This small molecule binds to this protein.
Small molecule (SMILES): Cc1c(C(=O)NN2CCCCC2)nn(-c2ccc(Cl)cc2Cl)c1-c1ccc(Cl)cc1

Binding-site contacts:
Ligand atom C17 contacts residue VAL651 of chain 1.A at 3.3 Å (hydrophobic).
Ligand atom CL1 contacts residue LEU721 of chain 1.A at 3.6 Å.
Ligand atom C15 contacts residue LEU261 of chain 1.A at 3.7 Å (hydrophobic).
Ligand atom N2 contacts residue ASP658 of chain 1.A at 3.6 Å (salt-bridge).
Ligand atom C4 contacts residue ASP658 of chain 1.A at 3.7 Å.
Ligand atom C4 contacts residue LEU655 of chain 1.A at 3.7 Å (hydrophobic).
Ligand atom C16 contacts residue VAL651 of chain 1.A at 3.4 Å (hydrophobic).
Ligand atom C7 contacts residue PHE662 of chain 1.A at 3.6 Å (hydrophobic).
Ligand atom O contacts residue LEU655 of chain 1.A at 3.2 Å.
Ligand atom CL contacts residue VAL702 of chain 1.A at 3.3 Å.
Ligand atom C6 contacts residue ASP658 of chain 1.A at 3.5 Å.
Ligand atom N contacts residue ILE266 of chain 1.A at 3.8 Å.
Ligand atom N1 contacts residue LEU655 of chain 1.A at 3.5 Å.
Ligand atom N3 contacts residue ASP658 of chain 1.A at 3.0 Å (salt-bridge).
Ligand atom C5 contacts residue ASP658 of chain 1.A at 3.1 Å.
Ligand atom C3 contacts residue LEU655 of chain 1.A at 3.5 Å (hydrophobic).
Ligand atom C13 contacts residue LEU261 of chain 1.A at 3.6 Å (hydrophobic).
Ligand atom O contacts residue GLY654 of chain 1.A at 3.6 Å (h-bond).
Ligand atom C21 contacts residue VAL651 of chain 1.A at 3.6 Å (hydrophobic).
Ligand atom C9 contacts residue TYR659 of chain 1.A at 3.6 Å (hydrophobic).
Ligand atom C contacts residue VAL651 of chain 1.A at 3.8 Å (hydrophobic).
Ligand atom CL2 contacts residue VAL258 of chain 1.A at 3.7 Å.
Ligand atom C18 contacts residue VAL651 of chain 1.A at 3.4 Å (hydrophobic).
Ligand atom N1 contacts residue ILE266 of chain 1.A at 3.6 Å.
Ligand atom CL contacts residue ALA703 of chain 1.A at 3.1 Å.
Ligand atom C8 contacts residue TYR659 of chain 1.A at 3.7 Å (hydrophobic).
Ligand atom C1 contacts residue ILE266 of chain 1.A at 3.5 Å (hydrophobic).
Ligand atom C19 contacts residue VAL651 of chain 1.A at 3.6 Å (hydrophobic).
Ligand atom O contacts residue ASP658 of chain 1.A at 3.2 Å (salt-bridge).
Ligand atom N1 contacts residue LEU699 of chain 1.A at 3.9 Å.
Ligand atom C20 contacts residue VAL651 of chain 1.A at 3.7 Å (hydrophobic).
Ligand atom CL1 contacts residue LEU655 of chain 1.A at 3.1 Å.
Ligand atom C14 contacts residue LEU261 of chain 1.A at 3.1 Å (hydrophobic).
Ligand atom CL contacts residue LEU699 of chain 1.A at 3.7 Å.
Ligand atom C2 contacts residue ILE266 of chain 1.A at 3.8 Å (hydrophobic).
Ligand atom CL contacts residue LEU261 of chain 1.A at 3.0 Å.
Ligand atom C6 contacts residue PHE662 of chain 1.A at 3.2 Å (hydrophobic).
Ligand atom C3 contacts residue ILE266 of chain 1.A at 3.4 Å (hydrophobic).
Ligand atom C18 contacts residue LEU721 of chain 1.A at 3.6 Å (hydrophobic).
Ligand atom C17 contacts residue LEU721 of chain 1.A at 3.4 Å (hydrophobic).

Sequence of chain 1.A:
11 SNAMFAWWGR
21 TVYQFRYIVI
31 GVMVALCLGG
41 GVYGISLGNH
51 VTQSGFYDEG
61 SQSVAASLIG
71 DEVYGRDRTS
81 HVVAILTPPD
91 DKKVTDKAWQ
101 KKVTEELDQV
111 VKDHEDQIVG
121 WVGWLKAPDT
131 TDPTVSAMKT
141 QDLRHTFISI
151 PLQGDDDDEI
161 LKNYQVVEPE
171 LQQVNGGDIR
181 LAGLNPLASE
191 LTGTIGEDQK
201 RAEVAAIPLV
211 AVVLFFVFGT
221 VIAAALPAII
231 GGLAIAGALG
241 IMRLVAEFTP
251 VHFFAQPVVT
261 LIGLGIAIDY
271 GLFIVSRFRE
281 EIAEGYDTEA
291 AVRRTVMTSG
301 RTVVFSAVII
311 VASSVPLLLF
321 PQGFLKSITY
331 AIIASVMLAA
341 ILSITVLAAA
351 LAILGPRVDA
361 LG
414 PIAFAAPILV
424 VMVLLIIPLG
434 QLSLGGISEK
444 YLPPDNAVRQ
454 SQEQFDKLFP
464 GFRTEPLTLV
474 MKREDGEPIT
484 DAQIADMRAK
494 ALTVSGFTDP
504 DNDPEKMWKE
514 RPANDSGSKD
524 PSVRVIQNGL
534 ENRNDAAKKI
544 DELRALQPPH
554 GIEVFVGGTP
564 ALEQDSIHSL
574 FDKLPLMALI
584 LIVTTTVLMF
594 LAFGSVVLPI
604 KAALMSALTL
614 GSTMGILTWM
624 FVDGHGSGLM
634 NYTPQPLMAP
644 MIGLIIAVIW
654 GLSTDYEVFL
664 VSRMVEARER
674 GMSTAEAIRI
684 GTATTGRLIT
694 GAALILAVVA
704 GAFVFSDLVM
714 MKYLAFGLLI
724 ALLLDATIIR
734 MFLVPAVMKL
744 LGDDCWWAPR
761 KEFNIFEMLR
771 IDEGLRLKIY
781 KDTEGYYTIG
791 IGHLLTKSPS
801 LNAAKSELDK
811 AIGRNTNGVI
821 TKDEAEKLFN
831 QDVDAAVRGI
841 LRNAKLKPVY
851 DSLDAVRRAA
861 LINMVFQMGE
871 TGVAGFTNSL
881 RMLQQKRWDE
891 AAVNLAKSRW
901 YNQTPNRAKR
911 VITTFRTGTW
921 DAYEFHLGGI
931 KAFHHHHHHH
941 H